Sequence of chain 1.B:
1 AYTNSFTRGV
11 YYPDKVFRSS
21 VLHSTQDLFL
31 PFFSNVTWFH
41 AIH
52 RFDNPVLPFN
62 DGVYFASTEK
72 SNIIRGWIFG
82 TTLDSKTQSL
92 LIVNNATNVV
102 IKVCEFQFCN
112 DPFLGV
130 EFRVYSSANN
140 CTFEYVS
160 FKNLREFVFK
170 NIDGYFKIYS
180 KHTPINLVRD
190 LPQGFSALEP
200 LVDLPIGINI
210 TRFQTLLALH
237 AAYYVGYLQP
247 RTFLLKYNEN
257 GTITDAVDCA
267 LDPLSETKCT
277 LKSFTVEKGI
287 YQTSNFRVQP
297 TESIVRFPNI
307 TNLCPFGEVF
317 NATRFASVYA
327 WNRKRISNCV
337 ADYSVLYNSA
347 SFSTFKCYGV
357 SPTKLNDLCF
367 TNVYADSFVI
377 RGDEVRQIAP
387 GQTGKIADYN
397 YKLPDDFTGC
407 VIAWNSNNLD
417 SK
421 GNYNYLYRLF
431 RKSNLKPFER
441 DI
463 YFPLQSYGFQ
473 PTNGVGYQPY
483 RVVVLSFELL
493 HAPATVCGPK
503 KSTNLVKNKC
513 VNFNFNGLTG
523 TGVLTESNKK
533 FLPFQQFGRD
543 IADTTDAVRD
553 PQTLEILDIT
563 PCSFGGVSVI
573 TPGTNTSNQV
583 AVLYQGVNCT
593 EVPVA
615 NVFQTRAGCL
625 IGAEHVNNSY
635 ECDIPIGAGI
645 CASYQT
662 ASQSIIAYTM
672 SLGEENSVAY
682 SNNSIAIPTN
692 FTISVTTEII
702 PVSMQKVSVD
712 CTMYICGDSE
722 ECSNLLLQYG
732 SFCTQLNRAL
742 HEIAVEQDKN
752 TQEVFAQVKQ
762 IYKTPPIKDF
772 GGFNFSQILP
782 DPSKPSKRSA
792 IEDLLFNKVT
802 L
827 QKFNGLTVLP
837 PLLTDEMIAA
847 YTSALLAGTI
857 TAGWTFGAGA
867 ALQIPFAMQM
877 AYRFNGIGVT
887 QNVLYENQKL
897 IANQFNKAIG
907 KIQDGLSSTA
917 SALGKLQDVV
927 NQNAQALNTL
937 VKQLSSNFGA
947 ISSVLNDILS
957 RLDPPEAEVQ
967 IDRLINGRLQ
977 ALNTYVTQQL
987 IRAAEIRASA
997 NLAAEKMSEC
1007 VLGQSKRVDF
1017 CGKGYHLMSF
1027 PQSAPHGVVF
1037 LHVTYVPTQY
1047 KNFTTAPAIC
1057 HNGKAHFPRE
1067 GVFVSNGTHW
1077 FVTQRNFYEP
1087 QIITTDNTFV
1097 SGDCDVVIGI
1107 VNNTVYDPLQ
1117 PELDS

This small molecule binds to this protein.
Small molecule (SMILES): CC(=O)N[C@@H]1[C@@H](O)[C@H](O)[C@@H](CO)O[C@H]1O

Binding-site contacts:
Ligand atom C1 contacts residue ASN683 of chain 1.B at 1.4 Å.
Ligand atom C4 contacts residue ASN683 of chain 1.B at 4.2 Å.
Ligand atom C8 contacts residue ILE768 of chain 1.C at 3.8 Å (hydrophobic).
Ligand atom C3 contacts residue ASN683 of chain 1.B at 3.8 Å.
Ligand atom C8 contacts residue ASP770 of chain 1.C at 4.1 Å.
Ligand atom C7 contacts residue ASN683 of chain 1.B at 3.0 Å.
Ligand atom C5 contacts residue ASN683 of chain 1.B at 3.6 Å.
Ligand atom C2 contacts residue ASN683 of chain 1.B at 2.4 Å.
Ligand atom N2 contacts residue ASP770 of chain 1.C at 4.0 Å.
Ligand atom O7 contacts residue ASN683 of chain 1.B at 2.7 Å (h-bond).
Ligand atom O5 contacts residue ASN683 of chain 1.B at 2.3 Å (h-bond).
Ligand atom C8 contacts residue ASN683 of chain 1.B at 4.3 Å.
Ligand atom N2 contacts residue ASN683 of chain 1.B at 2.9 Å (h-bond).

Sequence of chain 1.C:
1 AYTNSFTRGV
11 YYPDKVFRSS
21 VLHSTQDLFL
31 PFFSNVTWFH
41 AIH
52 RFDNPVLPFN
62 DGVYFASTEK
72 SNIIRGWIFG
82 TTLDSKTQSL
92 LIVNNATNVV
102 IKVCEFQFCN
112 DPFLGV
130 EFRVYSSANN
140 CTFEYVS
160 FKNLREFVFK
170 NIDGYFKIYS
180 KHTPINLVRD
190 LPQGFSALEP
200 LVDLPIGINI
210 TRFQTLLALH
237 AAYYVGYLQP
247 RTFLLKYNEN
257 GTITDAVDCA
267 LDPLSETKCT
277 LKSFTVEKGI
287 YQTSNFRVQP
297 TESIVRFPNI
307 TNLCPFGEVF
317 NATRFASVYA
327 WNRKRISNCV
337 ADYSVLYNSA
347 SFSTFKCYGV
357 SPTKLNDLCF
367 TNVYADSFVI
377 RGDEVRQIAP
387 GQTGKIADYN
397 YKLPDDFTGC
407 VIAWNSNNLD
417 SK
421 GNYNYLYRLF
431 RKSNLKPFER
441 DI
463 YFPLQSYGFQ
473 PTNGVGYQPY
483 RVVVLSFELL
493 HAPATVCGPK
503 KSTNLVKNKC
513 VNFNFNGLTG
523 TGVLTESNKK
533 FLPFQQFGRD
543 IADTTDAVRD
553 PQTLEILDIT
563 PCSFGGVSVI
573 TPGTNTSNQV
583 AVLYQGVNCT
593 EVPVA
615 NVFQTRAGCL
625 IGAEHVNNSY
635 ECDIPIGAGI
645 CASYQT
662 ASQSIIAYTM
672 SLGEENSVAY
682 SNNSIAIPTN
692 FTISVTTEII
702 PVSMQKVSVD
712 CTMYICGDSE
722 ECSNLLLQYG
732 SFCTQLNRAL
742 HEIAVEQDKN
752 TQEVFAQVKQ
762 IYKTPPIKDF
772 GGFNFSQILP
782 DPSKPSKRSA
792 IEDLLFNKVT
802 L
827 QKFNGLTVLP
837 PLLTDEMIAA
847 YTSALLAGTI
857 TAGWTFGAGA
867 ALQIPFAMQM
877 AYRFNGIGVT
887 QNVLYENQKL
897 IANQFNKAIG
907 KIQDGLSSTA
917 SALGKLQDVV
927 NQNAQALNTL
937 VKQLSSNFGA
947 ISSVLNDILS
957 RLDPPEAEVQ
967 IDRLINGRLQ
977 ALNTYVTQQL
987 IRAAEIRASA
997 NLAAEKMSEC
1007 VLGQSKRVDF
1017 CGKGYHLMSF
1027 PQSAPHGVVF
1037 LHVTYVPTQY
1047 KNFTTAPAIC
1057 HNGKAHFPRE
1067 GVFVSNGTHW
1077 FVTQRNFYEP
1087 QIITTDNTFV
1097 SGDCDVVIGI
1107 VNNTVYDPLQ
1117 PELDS